Sequence of chain 7.A:
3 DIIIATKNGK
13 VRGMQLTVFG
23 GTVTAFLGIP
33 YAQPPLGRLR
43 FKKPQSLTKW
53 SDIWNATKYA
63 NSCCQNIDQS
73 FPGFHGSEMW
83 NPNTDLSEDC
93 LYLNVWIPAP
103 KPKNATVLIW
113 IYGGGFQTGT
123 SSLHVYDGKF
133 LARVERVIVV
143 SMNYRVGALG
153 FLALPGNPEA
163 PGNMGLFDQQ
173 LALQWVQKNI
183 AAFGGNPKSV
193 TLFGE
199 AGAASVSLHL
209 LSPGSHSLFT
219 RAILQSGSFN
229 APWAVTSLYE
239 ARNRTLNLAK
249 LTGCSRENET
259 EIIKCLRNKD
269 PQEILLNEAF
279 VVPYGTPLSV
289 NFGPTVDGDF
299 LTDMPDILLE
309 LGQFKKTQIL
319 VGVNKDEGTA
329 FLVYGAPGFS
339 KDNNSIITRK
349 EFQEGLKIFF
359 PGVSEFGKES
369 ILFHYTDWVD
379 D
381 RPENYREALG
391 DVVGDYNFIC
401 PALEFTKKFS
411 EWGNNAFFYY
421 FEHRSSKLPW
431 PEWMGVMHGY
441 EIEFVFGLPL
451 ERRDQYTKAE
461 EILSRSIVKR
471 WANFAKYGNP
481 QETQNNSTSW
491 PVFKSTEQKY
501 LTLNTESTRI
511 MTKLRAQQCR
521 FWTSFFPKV

Binding-site contacts:
Ligand atom C4 contacts residue LYS190 of chain 7.A at 4.2 Å.
Ligand atom C7 contacts residue ASN106 of chain 7.A at 3.9 Å.
Ligand atom O5 contacts residue ASN106 of chain 7.A at 2.6 Å (h-bond).
Ligand atom C6 contacts residue ASN188 of chain 7.A at 4.1 Å.
Ligand atom C8 contacts residue LYS105 of chain 7.A at 4.1 Å.
Ligand atom C8 contacts residue ASN106 of chain 7.A at 3.0 Å.
Ligand atom O6 contacts residue ASN188 of chain 7.A at 3.4 Å (h-bond).
Ligand atom O4 contacts residue LYS190 of chain 7.A at 3.2 Å (salt-bridge).
Ligand atom O6 contacts residue FUC1 of chain 7.M at 2.3 Å.
Ligand atom C1 contacts residue ASN106 of chain 7.A at 2.7 Å.
Ligand atom C5 contacts residue ASN188 of chain 7.A at 4.1 Å.
Ligand atom O5 contacts residue ASN188 of chain 7.A at 3.4 Å (h-bond).
Ligand atom C2 contacts residue ASN106 of chain 7.A at 3.3 Å.
Ligand atom C5 contacts residue FUC1 of chain 7.M at 4.5 Å.
Ligand atom N2 contacts residue ASN106 of chain 7.A at 4.0 Å.
Ligand atom O6 contacts residue LYS190 of chain 7.A at 3.9 Å.
Ligand atom C5 contacts residue ASN106 of chain 7.A at 4.0 Å.
Ligand atom C5 contacts residue LYS190 of chain 7.A at 4.4 Å.
Ligand atom C1 contacts residue ASN188 of chain 7.A at 3.6 Å.
Ligand atom C6 contacts residue FUC1 of chain 7.M at 3.1 Å.

A protein and the small-molecule ligand that binds it are described below.
Small molecule (SMILES): CC(=O)N[C@@H]1[C@@H](O)[C@H](O)[C@@H](CO)O[C@H]1O